Binding-site contacts:
Ligand atom C1 contacts residue SER151 of chain 1.F at 3.8 Å.
Ligand atom C3 contacts residue ASN154 of chain 1.F at 3.8 Å.
Ligand atom C4 contacts residue ASN154 of chain 1.F at 4.2 Å.
Ligand atom C1 contacts residue THR156 of chain 1.F at 3.3 Å.
Ligand atom C1 contacts residue GLU150 of chain 1.F at 3.5 Å.
Ligand atom O7 contacts residue ASN154 of chain 1.F at 3.0 Å.
Ligand atom C6 contacts residue GLU150 of chain 1.F at 3.6 Å.
Ligand atom C7 contacts residue ASN154 of chain 1.F at 3.2 Å.
Ligand atom O5 contacts residue SER151 of chain 1.F at 3.6 Å (h-bond).
Ligand atom O6 contacts residue ALA147 of chain 1.F at 4.3 Å.
Ligand atom C2 contacts residue THR156 of chain 1.F at 3.8 Å.
Ligand atom C1 contacts residue ASN154 of chain 1.F at 1.4 Å.
Ligand atom O5 contacts residue GLU150 of chain 1.F at 2.8 Å.
Ligand atom C2 contacts residue ASN154 of chain 1.F at 2.5 Å.
Ligand atom C5 contacts residue SER151 of chain 1.F at 4.3 Å.
Ligand atom O5 contacts residue THR156 of chain 1.F at 4.3 Å.
Ligand atom C5 contacts residue GLU150 of chain 1.F at 3.9 Å.
Ligand atom C5 contacts residue ASN154 of chain 1.F at 3.7 Å.
Ligand atom C5 contacts residue ALA147 of chain 1.F at 4.2 Å (hydrophobic).
Ligand atom N2 contacts residue THR156 of chain 1.F at 3.5 Å.
Ligand atom C6 contacts residue ALA147 of chain 1.F at 3.6 Å (hydrophobic).
Ligand atom O5 contacts residue ASN154 of chain 1.F at 2.4 Å (h-bond).
Ligand atom C3 contacts residue THR156 of chain 1.F at 4.3 Å.
Ligand atom O5 contacts residue ALA147 of chain 1.F at 4.4 Å.
Ligand atom C7 contacts residue THR156 of chain 1.F at 4.4 Å.
Ligand atom N2 contacts residue ASN154 of chain 1.F at 2.9 Å (h-bond).
Ligand atom O6 contacts residue GLU150 of chain 1.F at 2.8 Å.
Ligand atom C8 contacts residue ASN154 of chain 1.F at 4.5 Å.

Sequence of chain 1.F:
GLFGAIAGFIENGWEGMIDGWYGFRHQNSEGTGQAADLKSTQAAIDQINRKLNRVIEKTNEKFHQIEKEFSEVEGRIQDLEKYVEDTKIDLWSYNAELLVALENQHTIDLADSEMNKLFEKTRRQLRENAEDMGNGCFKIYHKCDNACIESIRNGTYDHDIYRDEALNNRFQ

A small-molecule ligand and the protein it binds are described below.
Small molecule (SMILES): CC(=O)N[C@@H]1[C@@H](O)[C@H](O)[C@@H](CO)O[C@H]1O